Sequence of chain 1.D:
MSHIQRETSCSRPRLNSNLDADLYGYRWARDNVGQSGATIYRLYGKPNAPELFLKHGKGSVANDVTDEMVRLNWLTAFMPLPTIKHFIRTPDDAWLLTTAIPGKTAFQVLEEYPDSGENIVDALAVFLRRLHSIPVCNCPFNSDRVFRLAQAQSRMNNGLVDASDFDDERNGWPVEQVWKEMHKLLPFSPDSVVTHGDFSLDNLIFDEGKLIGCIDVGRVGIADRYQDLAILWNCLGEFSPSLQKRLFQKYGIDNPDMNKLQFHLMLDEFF

A small-molecule ligand and the protein it binds are described below.
Small molecule (SMILES): NC[C@H]1O[C@H](O[C@H]2[C@H](O)[C@@H](O[C@H]3O[C@H](CO)[C@@H](O)[C@H](N)[C@H]3O)[C@H](N)C[C@@H]2N)[C@H](O)[C@@H](O)[C@@H]1O

Binding-site contacts:
Ligand atom C7 contacts residue GLU270 of chain 1.D at 3.5 Å.
Ligand atom N3 contacts residue ASP168 of chain 1.D at 2.9 Å (salt-bridge).
Ligand atom N1 contacts residue PHE272 of chain 1.D at 2.9 Å (h-bond).
Ligand atom C3 contacts residue ASP199 of chain 1.D at 3.6 Å.
Ligand atom C15 contacts residue ASN235 of chain 1.D at 3.7 Å.
Ligand atom O14 contacts residue GLU239 of chain 1.D at 2.7 Å (salt-bridge).
Ligand atom O8 contacts residue PHE272 of chain 1.D at 3.7 Å.
Ligand atom C11 contacts residue ASP269 of chain 1.D at 3.2 Å.
Ligand atom O14 contacts residue CYS236 of chain 1.D at 3.6 Å.
Ligand atom N3 contacts residue ASP166 of chain 1.D at 2.8 Å (salt-bridge).
Ligand atom O13 contacts residue PHE167 of chain 1.D at 3.8 Å.
Ligand atom C10 contacts residue ASP166 of chain 1.D at 3.4 Å.
Ligand atom O11 contacts residue ASP168 of chain 1.D at 3.4 Å (salt-bridge).
Ligand atom C12 contacts residue ASP166 of chain 1.D at 3.9 Å.
Ligand atom C7 contacts residue ASP166 of chain 1.D at 3.6 Å.
Ligand atom C9 contacts residue ASP166 of chain 1.D at 3.7 Å.
Ligand atom O5 contacts residue ASP166 of chain 1.D at 3.9 Å.
Ligand atom O10 contacts residue ASP166 of chain 1.D at 3.4 Å (salt-bridge).
Ligand atom C6 contacts residue PHE272 of chain 1.D at 3.2 Å (hydrophobic).
Ligand atom N2 contacts residue ASP269 of chain 1.D at 2.8 Å (salt-bridge).
Ligand atom N4 contacts residue ASP168 of chain 1.D at 3.9 Å.
Ligand atom C12 contacts residue GLU270 of chain 1.D at 3.4 Å.
Ligand atom C15 contacts residue ASP168 of chain 1.D at 3.5 Å.
Ligand atom N3 contacts residue GLU270 of chain 1.D at 2.6 Å (salt-bridge).
Ligand atom C18 contacts residue GLU239 of chain 1.D at 3.2 Å.
Ligand atom N4 contacts residue GLU239 of chain 1.D at 3.5 Å (salt-bridge).
Ligand atom O7 contacts residue ASP199 of chain 1.D at 2.8 Å (salt-bridge).
Ligand atom C14 contacts residue ASP168 of chain 1.D at 3.7 Å.
Ligand atom C5 contacts residue PHE272 of chain 1.D at 3.5 Å (hydrophobic).
Ligand atom C8 contacts residue ASP166 of chain 1.D at 3.5 Å.
Ligand atom N2 contacts residue PHE272 of chain 1.D at 3.0 Å (h-bond).
Ligand atom C1 contacts residue ASP166 of chain 1.D at 4.0 Å.
Ligand atom C12 contacts residue ASP269 of chain 1.D at 3.5 Å.
Ligand atom N3 contacts residue PHE167 of chain 1.D at 3.8 Å.
Ligand atom C7 contacts residue ASP168 of chain 1.D at 3.7 Å.
Ligand atom C16 contacts residue GLU239 of chain 1.D at 3.1 Å.
Ligand atom O13 contacts residue ASP168 of chain 1.D at 2.9 Å (salt-bridge).
Ligand atom C17 contacts residue GLU239 of chain 1.D at 3.9 Å.
Ligand atom O14 contacts residue ASN235 of chain 1.D at 3.0 Å (h-bond).
Ligand atom C13 contacts residue ASP166 of chain 1.D at 3.9 Å.